The small molecule below binds the protein below.
Small molecule (SMILES): CC[C@@H](C)n1ncn(-c2ccc(N3CCN(c4ccc(OC[C@H]5CO[C@](Cn6cncn6)(c6ccc(Cl)cc6Cl)O5)cc4)CC3)cc2)c1=O

Sequence of chain 1.A:
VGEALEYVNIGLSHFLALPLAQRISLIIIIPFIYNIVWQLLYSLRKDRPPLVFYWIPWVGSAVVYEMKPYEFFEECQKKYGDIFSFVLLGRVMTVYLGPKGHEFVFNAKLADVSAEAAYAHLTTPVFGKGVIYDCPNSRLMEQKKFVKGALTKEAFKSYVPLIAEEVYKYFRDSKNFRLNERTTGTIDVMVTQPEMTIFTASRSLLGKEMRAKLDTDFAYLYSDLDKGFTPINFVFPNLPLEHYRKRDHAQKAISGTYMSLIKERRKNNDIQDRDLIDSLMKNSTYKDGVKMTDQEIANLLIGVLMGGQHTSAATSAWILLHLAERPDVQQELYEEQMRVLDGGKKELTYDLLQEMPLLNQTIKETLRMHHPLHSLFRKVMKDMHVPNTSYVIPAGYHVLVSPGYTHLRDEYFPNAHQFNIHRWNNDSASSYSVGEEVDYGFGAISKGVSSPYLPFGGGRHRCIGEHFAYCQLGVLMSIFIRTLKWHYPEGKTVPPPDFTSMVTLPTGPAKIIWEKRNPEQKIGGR

Binding-site contacts:
Ligand atom C46 contacts residue HEM1 of chain 1.C at 3.5 Å.
Ligand atom C02 contacts residue ILE239 of chain 1.A at 3.6 Å (hydrophobic).
Ligand atom C44 contacts residue GLY310 of chain 1.A at 3.2 Å.
Ligand atom C38 contacts residue HEM1 of chain 1.C at 3.1 Å.
Ligand atom C30 contacts residue TYR126 of chain 1.A at 3.6 Å (hydrophobic).
Ligand atom N41 contacts residue GLY314 of chain 1.A at 3.1 Å.
Ligand atom C22 contacts residue SER508 of chain 1.A at 3.3 Å.
Ligand atom CL8 contacts residue ILE139 of chain 1.A at 3.6 Å.
Ligand atom C06 contacts residue GLU73 of chain 1.A at 3.0 Å.
Ligand atom N08 contacts residue GLU73 of chain 1.A at 2.9 Å (salt-bridge).
Ligand atom N10 contacts residue LEU96 of chain 1.A at 3.2 Å.
Ligand atom C40 contacts residue THR318 of chain 1.A at 3.7 Å.
Ligand atom C28 contacts residue SER382 of chain 1.A at 3.3 Å.
Ligand atom C24 contacts residue MET509 of chain 1.A at 3.4 Å (hydrophobic).
Ligand atom C40 contacts residue HEM1 of chain 1.C at 3.1 Å.
Ligand atom C18 contacts residue HIS381 of chain 1.A at 3.6 Å.
Ligand atom CL9 contacts residue GLY314 of chain 1.A at 3.7 Å.
Ligand atom N39 contacts residue HEM1 of chain 1.C at 2.1 Å.
Ligand atom C09 contacts residue LEU96 of chain 1.A at 3.4 Å (hydrophobic).
Ligand atom C09 contacts residue GLU73 of chain 1.A at 3.1 Å.
Ligand atom CL8 contacts residue VAL311 of chain 1.A at 3.7 Å.
Ligand atom C40 contacts residue GLY314 of chain 1.A at 3.4 Å.
Ligand atom CL9 contacts residue PHE236 of chain 1.A at 3.4 Å.
Ligand atom C25 contacts residue LEU380 of chain 1.A at 3.7 Å (hydrophobic).
Ligand atom C32 contacts residue TYR140 of chain 1.A at 3.6 Å (hydrophobic).
Ligand atom C11 contacts residue GLU73 of chain 1.A at 3.3 Å.
Ligand atom CL8 contacts residue GLY310 of chain 1.A at 3.5 Å.
Ligand atom CL9 contacts residue PHE134 of chain 1.A at 3.6 Å.
Ligand atom C21 contacts residue MET509 of chain 1.A at 3.4 Å (hydrophobic).
Ligand atom C12 contacts residue PRO238 of chain 1.A at 3.5 Å (hydrophobic).
Ligand atom N05 contacts residue GLU73 of chain 1.A at 3.6 Å (salt-bridge).
Ligand atom N17 contacts residue HIS381 of chain 1.A at 3.5 Å (h-bond).
Ligand atom C18 contacts residue TYR72 of chain 1.A at 3.7 Å (hydrophobic).
Ligand atom C12 contacts residue GLU73 of chain 1.A at 3.5 Å.
Ligand atom C01 contacts residue ILE239 of chain 1.A at 3.6 Å (hydrophobic).
Ligand atom C31 contacts residue TYR140 of chain 1.A at 3.5 Å (hydrophobic).
Ligand atom C11 contacts residue PRO238 of chain 1.A at 3.6 Å (hydrophobic).
Ligand atom N10 contacts residue GLU73 of chain 1.A at 3.6 Å (salt-bridge).
Ligand atom C19 contacts residue PHE384 of chain 1.A at 3.6 Å (hydrophobic).
Ligand atom O07 contacts residue GLU73 of chain 1.A at 2.9 Å (salt-bridge).